Sequence of chain 1.B:
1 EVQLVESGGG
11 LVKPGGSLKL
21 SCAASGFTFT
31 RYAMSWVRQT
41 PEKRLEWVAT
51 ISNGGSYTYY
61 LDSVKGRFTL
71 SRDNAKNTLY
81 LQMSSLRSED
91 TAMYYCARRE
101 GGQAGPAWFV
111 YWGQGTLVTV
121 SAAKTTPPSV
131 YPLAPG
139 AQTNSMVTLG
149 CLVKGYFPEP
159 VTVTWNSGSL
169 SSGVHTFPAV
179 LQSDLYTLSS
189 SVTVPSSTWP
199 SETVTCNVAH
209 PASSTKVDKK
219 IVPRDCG

Sequence of chain 1.A:
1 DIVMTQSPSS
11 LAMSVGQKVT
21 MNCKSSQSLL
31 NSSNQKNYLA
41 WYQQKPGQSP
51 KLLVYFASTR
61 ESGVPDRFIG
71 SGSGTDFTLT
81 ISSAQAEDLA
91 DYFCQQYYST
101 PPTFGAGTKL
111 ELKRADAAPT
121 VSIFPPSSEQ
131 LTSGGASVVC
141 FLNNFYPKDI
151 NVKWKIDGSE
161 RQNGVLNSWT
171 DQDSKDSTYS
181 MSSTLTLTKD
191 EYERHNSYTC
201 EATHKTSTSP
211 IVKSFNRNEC

Binding-site contacts:
Ligand atom CA contacts residue GLN103 of chain 1.B at 3.5 Å.
Ligand atom O contacts residue SER52 of chain 1.B at 3.3 Å.
Ligand atom C contacts residue GLN103 of chain 1.B at 3.4 Å.
Ligand atom O contacts residue TYR59 of chain 1.B at 3.5 Å (h-bond).
Ligand atom O contacts residue GLN103 of chain 1.B at 3.5 Å.
Ligand atom N contacts residue GLN103 of chain 1.B at 2.4 Å (h-bond).
Ligand atom NH2 contacts residue THR100 of chain 1.A at 3.2 Å (h-bond).
Ligand atom C contacts residue TYR59 of chain 1.B at 3.3 Å (hydrophobic).
Ligand atom CD contacts residue GLY54 of chain 1.B at 3.5 Å.
Ligand atom O contacts residue ALA104 of chain 1.B at 3.2 Å.
Ligand atom N contacts residue GLN103 of chain 1.B at 3.2 Å (h-bond).
Ligand atom OE1 contacts residue ASN53 of chain 1.B at 2.7 Å (h-bond).
Ligand atom CB contacts residue ARG99 of chain 1.B at 3.2 Å.
Ligand atom CG1 contacts residue GLN103 of chain 1.B at 3.1 Å.
Ligand atom O contacts residue ASN53 of chain 1.B at 3.2 Å (h-bond).
Ligand atom OE2 contacts residue GLY54 of chain 1.B at 3.4 Å.
Ligand atom OE2 contacts residue SER52 of chain 1.B at 3.6 Å (h-bond).
Ligand atom NE contacts residue GLY105 of chain 1.B at 3.3 Å (h-bond).
Ligand atom N contacts residue ASN53 of chain 1.B at 3.1 Å (h-bond).
Ligand atom C contacts residue SER52 of chain 1.B at 3.6 Å.
Ligand atom N contacts residue TYR59 of chain 1.B at 3.1 Å (h-bond).
Ligand atom CG contacts residue TYR59 of chain 1.B at 3.5 Å (hydrophobic).
Ligand atom OE2 contacts residue SER56 of chain 1.B at 2.7 Å (h-bond).
Ligand atom CB contacts residue GLN103 of chain 1.B at 3.6 Å.
Ligand atom CA contacts residue ASN53 of chain 1.B at 3.1 Å.
Ligand atom CB contacts residue A2G1 of chain 1.G at 2.6 Å.
Ligand atom NH1 contacts residue THR50 of chain 1.B at 3.4 Å.
Ligand atom CB contacts residue GLN103 of chain 1.B at 3.5 Å.
Ligand atom C contacts residue GLN103 of chain 1.B at 3.5 Å.
Ligand atom NH2 contacts residue TYR59 of chain 1.B at 3.5 Å.
Ligand atom CA contacts residue TYR59 of chain 1.B at 3.4 Å (hydrophobic).
Ligand atom CA contacts residue GLN103 of chain 1.B at 3.2 Å.
Ligand atom O contacts residue TYR59 of chain 1.B at 2.5 Å (h-bond).
Ligand atom OG1 contacts residue A2G1 of chain 1.G at 1.4 Å.
Ligand atom O contacts residue GLY105 of chain 1.B at 3.1 Å (h-bond).
Ligand atom OE1 contacts residue GLY54 of chain 1.B at 2.7 Å (h-bond).
Ligand atom CG2 contacts residue A2G1 of chain 1.G at 3.3 Å.
Ligand atom CD contacts residue GLY105 of chain 1.B at 3.1 Å.
Ligand atom CG2 contacts residue GLN103 of chain 1.B at 3.2 Å.
Ligand atom C contacts residue TYR59 of chain 1.B at 3.0 Å (hydrophobic).

A small-molecule ligand and the protein it binds are described below.
Small molecule (SMILES): CC[C@H](C)[C@H](NC(=O)CNC(=O)[C@@H](NC(=O)[C@@H](N)C(C)C)[C@@H](C)O)C(=O)N[C@@H](CCCN=C(N)N)C(=O)N[C@H](C(=O)N[C@@H](CCC(=O)O)C(=O)N[C@H](C=O)CC(=O)O)[C@@H](C)CC